Binding-site contacts:
Ligand atom C1 contacts residue THR418 of chain 3.A at 4.3 Å.
Ligand atom C5 contacts residue ASN336 of chain 3.A at 3.7 Å.
Ligand atom C1 contacts residue ASN336 of chain 3.A at 1.4 Å.
Ligand atom O5 contacts residue THR418 of chain 3.A at 4.3 Å.
Ligand atom N2 contacts residue ASN336 of chain 3.A at 2.8 Å (h-bond).
Ligand atom O5 contacts residue ASN336 of chain 3.A at 2.4 Å (h-bond).
Ligand atom C7 contacts residue ASN336 of chain 3.A at 3.2 Å.
Ligand atom C8 contacts residue THR302 of chain 3.A at 3.6 Å.
Ligand atom C1 contacts residue HIS334 of chain 3.A at 4.2 Å.
Ligand atom C8 contacts residue ASN336 of chain 3.A at 4.3 Å.
Ligand atom C4 contacts residue ASN336 of chain 3.A at 4.1 Å.
Ligand atom C7 contacts residue ARG447 of chain 3.A at 4.3 Å.
Ligand atom C3 contacts residue ASN336 of chain 3.A at 3.6 Å.
Ligand atom C8 contacts residue ASN300 of chain 3.A at 3.3 Å.
Ligand atom O7 contacts residue ARG447 of chain 3.A at 4.0 Å.
Ligand atom O7 contacts residue ASN300 of chain 3.A at 4.3 Å.
Ligand atom C8 contacts residue CYS301 of chain 3.A at 4.4 Å (hydrophobic).
Ligand atom O3 contacts residue HIS334 of chain 3.A at 4.3 Å.
Ligand atom C2 contacts residue HIS334 of chain 3.A at 3.9 Å.
Ligand atom C8 contacts residue ARG447 of chain 3.A at 4.0 Å.
Ligand atom C8 contacts residue HIS334 of chain 3.A at 3.9 Å.
Ligand atom N2 contacts residue HIS334 of chain 3.A at 3.1 Å (h-bond).
Ligand atom O7 contacts residue ASN336 of chain 3.A at 3.4 Å (h-bond).
Ligand atom C7 contacts residue ASN300 of chain 3.A at 4.3 Å.
Ligand atom C3 contacts residue HIS334 of chain 3.A at 3.9 Å.
Ligand atom C2 contacts residue ASN336 of chain 3.A at 2.3 Å.
Ligand atom C7 contacts residue HIS334 of chain 3.A at 4.0 Å.

Sequence of chain 3.A:
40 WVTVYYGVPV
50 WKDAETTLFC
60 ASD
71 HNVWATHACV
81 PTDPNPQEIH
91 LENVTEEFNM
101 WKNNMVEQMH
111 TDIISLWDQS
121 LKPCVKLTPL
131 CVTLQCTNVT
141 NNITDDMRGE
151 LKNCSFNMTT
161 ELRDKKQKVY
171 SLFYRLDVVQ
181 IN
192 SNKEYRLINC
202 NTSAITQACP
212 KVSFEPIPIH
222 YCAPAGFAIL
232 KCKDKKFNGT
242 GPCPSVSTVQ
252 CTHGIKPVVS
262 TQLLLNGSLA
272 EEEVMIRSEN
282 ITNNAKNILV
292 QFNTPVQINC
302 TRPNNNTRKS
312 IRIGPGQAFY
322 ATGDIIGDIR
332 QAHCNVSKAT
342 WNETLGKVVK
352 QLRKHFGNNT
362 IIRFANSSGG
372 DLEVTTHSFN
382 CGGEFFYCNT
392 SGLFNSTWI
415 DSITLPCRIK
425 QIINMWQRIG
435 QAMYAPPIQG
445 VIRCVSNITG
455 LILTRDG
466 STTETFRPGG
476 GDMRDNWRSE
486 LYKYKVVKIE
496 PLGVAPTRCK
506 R

A protein and the small-molecule ligand that binds it are described below.
Small molecule (SMILES): CC(=O)N[C@@H]1[C@@H](O)[C@H](O)[C@@H](CO)O[C@H]1O